Sequence of chain 1.A:
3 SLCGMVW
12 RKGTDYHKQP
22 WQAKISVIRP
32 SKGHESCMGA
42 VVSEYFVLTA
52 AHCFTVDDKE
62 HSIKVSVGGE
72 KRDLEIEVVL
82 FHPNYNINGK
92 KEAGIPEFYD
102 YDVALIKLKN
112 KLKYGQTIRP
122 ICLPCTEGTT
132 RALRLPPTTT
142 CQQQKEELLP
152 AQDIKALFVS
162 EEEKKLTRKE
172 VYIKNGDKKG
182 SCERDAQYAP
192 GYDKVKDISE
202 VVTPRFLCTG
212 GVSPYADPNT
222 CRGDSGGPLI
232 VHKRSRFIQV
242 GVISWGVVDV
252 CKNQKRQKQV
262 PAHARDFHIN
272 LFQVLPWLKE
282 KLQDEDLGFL

This small molecule binds to this protein.
Small molecule (SMILES): Cc1cc(C)c2[nH]ccc2c1CN1CCCC[C@H]1c1ccc(C(=O)O)cc1

Binding-site contacts:
Ligand atom C11 contacts residue ASP250 of chain 1.A at 3.8 Å.
Ligand atom C25 contacts residue ASN254 of chain 1.A at 3.6 Å.
Ligand atom C20 contacts residue ARG223 of chain 1.A at 3.2 Å.
Ligand atom C24 contacts residue GLY247 of chain 1.A at 3.8 Å.
Ligand atom C12 contacts residue GLY247 of chain 1.A at 3.5 Å.
Ligand atom C3 contacts residue SER226 of chain 1.A at 3.6 Å.
Ligand atom C4 contacts residue GLY247 of chain 1.A at 3.4 Å.
Ligand atom C2 contacts residue SER226 of chain 1.A at 3.3 Å.
Ligand atom C11 contacts residue GLY247 of chain 1.A at 3.5 Å.
Ligand atom C24 contacts residue VAL248 of chain 1.A at 3.7 Å (hydrophobic).
Ligand atom C7 contacts residue SER226 of chain 1.A at 3.1 Å.
Ligand atom C2 contacts residue TRP246 of chain 1.A at 3.7 Å (hydrophobic).
Ligand atom C25 contacts residue ASP250 of chain 1.A at 3.8 Å.
Ligand atom O27 contacts residue ASN254 of chain 1.A at 3.0 Å (h-bond).
Ligand atom O26 contacts residue ASN254 of chain 1.A at 3.4 Å.
Ligand atom N9 contacts residue GLY247 of chain 1.A at 3.8 Å.
Ligand atom C3 contacts residue TRP246 of chain 1.A at 3.7 Å (hydrophobic).
Ligand atom C24 contacts residue PRO191 of chain 1.A at 3.7 Å (hydrophobic).
Ligand atom C23 contacts residue VAL248 of chain 1.A at 3.6 Å (hydrophobic).
Ligand atom C16 contacts residue PRO191 of chain 1.A at 3.8 Å (hydrophobic).
Ligand atom O26 contacts residue VAL249 of chain 1.A at 3.7 Å.
Ligand atom C5 contacts residue GLY247 of chain 1.A at 3.5 Å.
Ligand atom C3 contacts residue CYS222 of chain 1.A at 3.8 Å (hydrophobic).
Ligand atom C2 contacts residue SER245 of chain 1.A at 3.5 Å.
Ligand atom C7 contacts residue CYS222 of chain 1.A at 3.2 Å (hydrophobic).
Ligand atom C12 contacts residue VAL249 of chain 1.A at 3.5 Å (hydrophobic).
Ligand atom C3 contacts residue GLY247 of chain 1.A at 3.8 Å.
Ligand atom C23 contacts residue ASP250 of chain 1.A at 3.5 Å.
Ligand atom C6 contacts residue ARG223 of chain 1.A at 3.8 Å.
Ligand atom N13 contacts residue THR221 of chain 1.A at 3.0 Å (h-bond).
Ligand atom C21 contacts residue ARG223 of chain 1.A at 3.3 Å.
Ligand atom C3 contacts residue ARG223 of chain 1.A at 3.7 Å.
Ligand atom N13 contacts residue CYS222 of chain 1.A at 3.6 Å.
Ligand atom C12 contacts residue THR221 of chain 1.A at 3.4 Å.
Ligand atom C15 contacts residue TRP246 of chain 1.A at 3.7 Å (hydrophobic).
Ligand atom C7 contacts residue THR221 of chain 1.A at 3.7 Å.
Ligand atom O26 contacts residue ASP250 of chain 1.A at 2.8 Å (salt-bridge).
Ligand atom C17 contacts residue PRO191 of chain 1.A at 3.4 Å (hydrophobic).
Ligand atom N13 contacts residue GLY247 of chain 1.A at 3.5 Å (h-bond).
Ligand atom C10 contacts residue TYR100 of chain 1.A at 3.5 Å (hydrophobic).